The small molecule below binds the protein below.
Small molecule (SMILES): Cc1cccc(C)c1-n1c(=O)c2cc(C(=O)C3=C(O)CCCC3=O)ccc2n(C)c1=O

Sequence of chain 1.B:
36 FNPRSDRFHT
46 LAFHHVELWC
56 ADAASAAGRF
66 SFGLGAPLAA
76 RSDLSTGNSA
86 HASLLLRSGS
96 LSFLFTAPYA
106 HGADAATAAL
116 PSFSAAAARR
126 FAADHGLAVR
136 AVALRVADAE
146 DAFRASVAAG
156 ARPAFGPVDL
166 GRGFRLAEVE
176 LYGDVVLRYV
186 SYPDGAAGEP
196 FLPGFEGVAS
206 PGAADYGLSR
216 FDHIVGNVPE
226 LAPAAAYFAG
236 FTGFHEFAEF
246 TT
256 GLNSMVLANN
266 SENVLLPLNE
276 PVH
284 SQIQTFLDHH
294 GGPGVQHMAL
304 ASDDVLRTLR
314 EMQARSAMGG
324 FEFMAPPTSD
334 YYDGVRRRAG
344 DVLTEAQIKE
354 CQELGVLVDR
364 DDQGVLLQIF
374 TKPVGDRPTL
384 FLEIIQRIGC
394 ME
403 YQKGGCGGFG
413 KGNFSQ

Binding-site contacts:
Ligand atom C12 contacts residue GLN371 of chain 1.B at 3.8 Å.
Ligand atom O8 contacts residue HIS300 of chain 1.B at 3.1 Å (h-bond).
Ligand atom C24 contacts residue GLN285 of chain 1.B at 3.6 Å.
Ligand atom C13 contacts residue PHE373 of chain 1.B at 3.4 Å (hydrophobic).
Ligand atom C5 contacts residue CO1 of chain 1.G at 3.7 Å.
Ligand atom O19 contacts residue GLN285 of chain 1.B at 3.1 Å (h-bond).
Ligand atom C20 contacts residue GLN285 of chain 1.B at 3.6 Å.
Ligand atom O11 contacts residue PHE411 of chain 1.B at 3.7 Å.
Ligand atom O8 contacts residue VAL220 of chain 1.B at 3.8 Å.
Ligand atom C15 contacts residue PHE373 of chain 1.B at 3.4 Å (hydrophobic).
Ligand atom C31 contacts residue ASN415 of chain 1.B at 3.4 Å.
Ligand atom C27 contacts residue GLN285 of chain 1.B at 3.5 Å.
Ligand atom C2 contacts residue SER259 of chain 1.B at 3.3 Å.
Ligand atom C1 contacts residue SER259 of chain 1.B at 3.4 Å.
Ligand atom O11 contacts residue CO1 of chain 1.G at 2.0 Å.
Ligand atom C16 contacts residue PHE373 of chain 1.B at 3.4 Å (hydrophobic).
Ligand atom C12 contacts residue PHE411 of chain 1.B at 3.2 Å (hydrophobic).
Ligand atom O11 contacts residue HIS300 of chain 1.B at 3.0 Å (h-bond).
Ligand atom C1 contacts residue ASN274 of chain 1.B at 3.6 Å.
Ligand atom O8 contacts residue HIS218 of chain 1.B at 2.9 Å (h-bond).
Ligand atom O7 contacts residue PHE416 of chain 1.B at 3.4 Å.
Ligand atom O11 contacts residue PHE373 of chain 1.B at 3.6 Å.
Ligand atom C29 contacts residue PHE373 of chain 1.B at 3.4 Å (hydrophobic).
Ligand atom C9 contacts residue PHE411 of chain 1.B at 3.2 Å (hydrophobic).
Ligand atom O11 contacts residue GLU386 of chain 1.B at 3.0 Å (salt-bridge).
Ligand atom C28 contacts residue GLN285 of chain 1.B at 3.5 Å.
Ligand atom C30 contacts residue GLN285 of chain 1.B at 3.5 Å.
Ligand atom C12 contacts residue PHE373 of chain 1.B at 3.4 Å (hydrophobic).
Ligand atom C9 contacts residue CO1 of chain 1.G at 3.2 Å.
Ligand atom C30 contacts residue PHE416 of chain 1.B at 3.6 Å (hydrophobic).
Ligand atom C14 contacts residue PHE373 of chain 1.B at 3.3 Å (hydrophobic).
Ligand atom N23 contacts residue PHE373 of chain 1.B at 3.6 Å.
Ligand atom O8 contacts residue CO1 of chain 1.G at 2.0 Å.
Ligand atom O19 contacts residue PHE384 of chain 1.B at 3.5 Å.
Ligand atom C4 contacts residue CO1 of chain 1.G at 3.1 Å.
Ligand atom C25 contacts residue GLN285 of chain 1.B at 3.6 Å.
Ligand atom C26 contacts residue GLN285 of chain 1.B at 3.6 Å.
Ligand atom C10 contacts residue PHE373 of chain 1.B at 3.4 Å (hydrophobic).
Ligand atom C4 contacts residue HIS300 of chain 1.B at 3.4 Å.
Ligand atom C31 contacts residue LEU360 of chain 1.B at 3.8 Å (hydrophobic).